A small-molecule ligand and the protein it binds are described below.
Small molecule (SMILES): Cc1ccc(C(=O)c2ccc(O)c([N+](=O)[O-])c2)cc1

Sequence of chain 1.B:
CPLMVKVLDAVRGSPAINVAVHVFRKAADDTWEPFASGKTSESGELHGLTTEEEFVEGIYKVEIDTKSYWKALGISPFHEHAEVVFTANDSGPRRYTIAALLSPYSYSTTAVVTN

Sequence of chain 2.A:
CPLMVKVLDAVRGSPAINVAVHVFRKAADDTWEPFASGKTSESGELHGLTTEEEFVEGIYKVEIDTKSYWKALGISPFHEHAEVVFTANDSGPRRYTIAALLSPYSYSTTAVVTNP

Sequence of chain 1.A:
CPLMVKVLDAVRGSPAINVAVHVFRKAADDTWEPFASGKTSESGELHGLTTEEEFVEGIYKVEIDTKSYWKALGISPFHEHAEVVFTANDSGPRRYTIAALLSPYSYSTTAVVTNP

Binding-site contacts:
Ligand atom O11 contacts residue SER137 of chain 1.A at 2.9 Å (h-bond).
Ligand atom O10 contacts residue THR138 of chain 1.A at 3.3 Å.
Ligand atom N9 contacts residue SER137 of chain 1.A at 3.4 Å (h-bond).
Ligand atom O10 contacts residue ALA129 of chain 1.A at 3.5 Å.
Ligand atom O10 contacts residue SER137 of chain 1.A at 2.9 Å (h-bond).
Ligand atom O13 contacts residue LVB1 of chain 2.C at 0.7 Å.
Ligand atom N9 contacts residue THR139 of chain 1.A at 3.4 Å.
Ligand atom O13 contacts residue ALA128 of chain 1.A at 3.5 Å.
Ligand atom C19 contacts residue LVB1 of chain 2.C at 0.7 Å.
Ligand atom C12 contacts residue LEU37 of chain 2.A at 3.4 Å (hydrophobic).
Ligand atom C14 contacts residue LVB1 of chain 2.C at 0.8 Å.
Ligand atom O11 contacts residue LVB1 of chain 2.C at 2.5 Å.
Ligand atom O10 contacts residue THR139 of chain 1.A at 3.5 Å (h-bond).
Ligand atom C6 contacts residue LVB1 of chain 2.C at 0.3 Å.
Ligand atom C18 contacts residue ALA128 of chain 2.A at 3.1 Å (hydrophobic).
Ligand atom C4 contacts residue LVB1 of chain 2.C at 0.8 Å.
Ligand atom C1 contacts residue LVB1 of chain 2.C at 0.2 Å.
Ligand atom C12 contacts residue LVB1 of chain 2.C at 1.2 Å.
Ligand atom C19 contacts residue ALA128 of chain 2.A at 3.1 Å (hydrophobic).
Ligand atom O10 contacts residue LVB1 of chain 2.C at 2.5 Å.
Ligand atom O10 contacts residue ALA128 of chain 1.A at 3.1 Å (h-bond).
Ligand atom O8 contacts residue SER137 of chain 1.A at 2.9 Å (h-bond).
Ligand atom O8 contacts residue LVB1 of chain 2.C at 0.4 Å (h-bond).
Ligand atom O8 contacts residue SER137 of chain 2.A at 3.1 Å (h-bond).
Ligand atom O11 contacts residue LEU130 of chain 2.A at 3.4 Å.
Ligand atom C20 contacts residue LYS35 of chain 1.A at 3.6 Å.
Ligand atom C18 contacts residue LVB1 of chain 2.C at 1.8 Å.
Ligand atom C17 contacts residue LVB1 of chain 2.C at 2.4 Å.
Ligand atom C18 contacts residue LEU37 of chain 1.A at 3.3 Å (hydrophobic).
Ligand atom O11 contacts residue THR138 of chain 1.A at 3.2 Å (h-bond).
Ligand atom O8 contacts residue LEU130 of chain 1.A at 3.5 Å.
Ligand atom N9 contacts residue LVB1 of chain 2.C at 1.7 Å.
Ligand atom C16 contacts residue LVB1 of chain 2.C at 1.5 Å.
Ligand atom C5 contacts residue LVB1 of chain 2.C at 0.6 Å.
Ligand atom C2 contacts residue LVB1 of chain 2.C at 0.3 Å.
Ligand atom O11 contacts residue THR139 of chain 1.A at 3.1 Å.
Ligand atom O13 contacts residue LEU37 of chain 2.A at 2.7 Å.
Ligand atom C15 contacts residue LVB1 of chain 2.C at 0.1 Å.
Ligand atom C19 contacts residue LEU37 of chain 1.A at 3.2 Å (hydrophobic).
Ligand atom C3 contacts residue LVB1 of chain 2.C at 0.6 Å.